A protein and the small-molecule ligand that binds it are described below.
Small molecule (SMILES): CCOc1ccc2ccccc2c1-c1cc2nc(N)nc(N)c2cc1C

Binding-site contacts:
Ligand atom C26 contacts residue SER50 of chain 1.A at 3.8 Å.
Ligand atom N4 contacts residue ASP28 of chain 1.A at 2.8 Å (salt-bridge).
Ligand atom N12 contacts residue THR112 of chain 1.A at 3.8 Å.
Ligand atom C13 contacts residue THR47 of chain 1.A at 3.6 Å.
Ligand atom C9 contacts residue PHE93 of chain 1.A at 3.5 Å (hydrophobic).
Ligand atom N12 contacts residue ALA8 of chain 1.A at 3.4 Å (h-bond).
Ligand atom N2 contacts residue ALA8 of chain 1.A at 3.6 Å.
Ligand atom N2 contacts residue VAL7 of chain 1.A at 3.4 Å.
Ligand atom C15 contacts residue LEU21 of chain 1.A at 3.8 Å (hydrophobic).
Ligand atom C3 contacts residue VAL7 of chain 1.A at 3.8 Å (hydrophobic).
Ligand atom N12 contacts residue VAL32 of chain 1.A at 3.8 Å.
Ligand atom C6 contacts residue PHE93 of chain 1.A at 3.6 Å (hydrophobic).
Ligand atom C1 contacts residue LEU6 of chain 1.A at 3.6 Å (hydrophobic).
Ligand atom C26 contacts residue NAP1 of chain 1.C at 3.0 Å.
Ligand atom N11 contacts residue LEU6 of chain 1.A at 2.7 Å (h-bond).
Ligand atom C5 contacts residue ASP28 of chain 1.A at 3.8 Å.
Ligand atom C6 contacts residue NAP1 of chain 1.C at 3.7 Å.
Ligand atom C3 contacts residue NAP1 of chain 1.C at 3.9 Å.
Ligand atom C1 contacts residue NAP1 of chain 1.C at 3.4 Å.
Ligand atom C10 contacts residue PHE93 of chain 1.A at 3.3 Å (hydrophobic).
Ligand atom N2 contacts residue LEU6 of chain 1.A at 3.6 Å.
Ligand atom C3 contacts residue ALA8 of chain 1.A at 3.6 Å (hydrophobic).
Ligand atom O24 contacts residue LEU21 of chain 1.A at 3.3 Å.
Ligand atom N11 contacts residue PHE93 of chain 1.A at 2.8 Å (h-bond).
Ligand atom C13 contacts residue ILE51 of chain 1.A at 3.7 Å (hydrophobic).
Ligand atom C10 contacts residue NAP1 of chain 1.C at 3.3 Å.
Ligand atom N12 contacts residue ASP28 of chain 1.A at 2.7 Å (salt-bridge).
Ligand atom C25 contacts residue NAP1 of chain 1.C at 3.5 Å.
Ligand atom C13 contacts residue PHE93 of chain 1.A at 3.4 Å (hydrophobic).
Ligand atom N11 contacts residue NAP1 of chain 1.C at 3.7 Å.
Ligand atom N12 contacts residue VAL7 of chain 1.A at 3.5 Å.
Ligand atom N4 contacts residue VAL32 of chain 1.A at 3.4 Å.
Ligand atom C5 contacts residue VAL32 of chain 1.A at 3.8 Å (hydrophobic).
Ligand atom N2 contacts residue NAP1 of chain 1.C at 3.5 Å (h-bond).
Ligand atom C20 contacts residue LEU29 of chain 1.A at 3.7 Å (hydrophobic).
Ligand atom C25 contacts residue LEU21 of chain 1.A at 3.7 Å (hydrophobic).
Ligand atom C3 contacts residue ASP28 of chain 1.A at 3.4 Å.
Ligand atom C3 contacts residue VAL32 of chain 1.A at 3.5 Å (hydrophobic).
Ligand atom C19 contacts residue LEU29 of chain 1.A at 3.9 Å (hydrophobic).
Ligand atom C1 contacts residue PHE93 of chain 1.A at 3.8 Å (hydrophobic).

Sequence of chain 1.A:
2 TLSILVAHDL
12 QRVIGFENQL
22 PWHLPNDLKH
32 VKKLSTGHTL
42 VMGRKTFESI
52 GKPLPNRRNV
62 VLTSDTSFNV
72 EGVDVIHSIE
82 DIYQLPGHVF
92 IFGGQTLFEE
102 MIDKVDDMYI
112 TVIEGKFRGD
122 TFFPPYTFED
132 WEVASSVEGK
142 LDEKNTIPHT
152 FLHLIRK